Sequence of chain 1.A:
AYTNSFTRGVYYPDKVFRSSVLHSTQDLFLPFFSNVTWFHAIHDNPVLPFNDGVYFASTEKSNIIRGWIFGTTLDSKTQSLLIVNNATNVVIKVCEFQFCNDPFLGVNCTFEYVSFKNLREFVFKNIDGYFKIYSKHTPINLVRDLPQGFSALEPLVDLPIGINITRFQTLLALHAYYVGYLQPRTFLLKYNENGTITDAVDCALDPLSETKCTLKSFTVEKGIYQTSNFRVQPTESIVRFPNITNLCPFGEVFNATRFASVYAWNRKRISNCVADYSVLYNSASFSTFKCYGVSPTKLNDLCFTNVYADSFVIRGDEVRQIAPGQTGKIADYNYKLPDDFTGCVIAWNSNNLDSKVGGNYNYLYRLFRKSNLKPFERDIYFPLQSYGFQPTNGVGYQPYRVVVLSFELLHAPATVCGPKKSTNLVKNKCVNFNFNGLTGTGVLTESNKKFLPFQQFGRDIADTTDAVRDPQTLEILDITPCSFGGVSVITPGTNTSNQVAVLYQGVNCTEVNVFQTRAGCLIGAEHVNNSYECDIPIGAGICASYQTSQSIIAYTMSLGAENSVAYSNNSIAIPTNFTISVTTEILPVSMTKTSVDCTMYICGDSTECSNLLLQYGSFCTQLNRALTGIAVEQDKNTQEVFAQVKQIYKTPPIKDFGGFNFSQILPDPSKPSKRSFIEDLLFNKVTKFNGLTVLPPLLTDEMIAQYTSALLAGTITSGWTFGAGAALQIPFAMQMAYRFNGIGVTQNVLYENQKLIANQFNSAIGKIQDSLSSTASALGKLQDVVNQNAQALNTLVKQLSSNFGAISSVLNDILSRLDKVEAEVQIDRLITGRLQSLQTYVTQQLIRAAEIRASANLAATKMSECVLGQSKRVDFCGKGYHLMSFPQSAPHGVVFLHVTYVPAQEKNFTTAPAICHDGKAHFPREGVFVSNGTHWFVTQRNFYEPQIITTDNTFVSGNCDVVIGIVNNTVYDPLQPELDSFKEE

Binding-site contacts:
Ligand atom C4 contacts residue ASN1134 of chain 1.A at 4.2 Å.
Ligand atom C7 contacts residue ASN1134 of chain 1.A at 3.7 Å.
Ligand atom C8 contacts residue ASN1134 of chain 1.A at 4.4 Å.
Ligand atom C2 contacts residue ASN1134 of chain 1.A at 2.4 Å.
Ligand atom O7 contacts residue ASN1134 of chain 1.A at 4.1 Å.
Ligand atom C5 contacts residue ASN1134 of chain 1.A at 3.6 Å.
Ligand atom O6 contacts residue ASN1134 of chain 1.A at 4.5 Å.
Ligand atom C1 contacts residue ASN1134 of chain 1.A at 1.4 Å.
Ligand atom N2 contacts residue ASN1134 of chain 1.A at 2.9 Å (h-bond).
Ligand atom C3 contacts residue ASN1134 of chain 1.A at 3.8 Å.
Ligand atom C8 contacts residue ILE1132 of chain 1.A at 4.0 Å (hydrophobic).
Ligand atom O5 contacts residue ASN1134 of chain 1.A at 2.3 Å (h-bond).

A small-molecule ligand and the protein it binds are described below.
Small molecule (SMILES): CC(=O)N[C@H]1[C@H](O[C@H]2[C@H](O)[C@@H](NC(C)=O)CO[C@@H]2CO)O[C@H](CO)[C@@H](O)[C@@H]1O